Sequence of chain 1.PB:
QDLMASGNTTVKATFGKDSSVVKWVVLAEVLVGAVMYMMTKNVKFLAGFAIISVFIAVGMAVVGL

Sequence of chain 1.OB:
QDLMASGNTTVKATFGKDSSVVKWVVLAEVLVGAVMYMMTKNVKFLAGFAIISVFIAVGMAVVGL

A protein and the small-molecule ligand that binds it are described below.
Small molecule (SMILES): CCOP(=O)(O)OC[C@H](O)CO

Sequence of chain 1.AB:
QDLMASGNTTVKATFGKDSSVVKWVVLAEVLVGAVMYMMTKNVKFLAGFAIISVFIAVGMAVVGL

Binding-site contacts:
Ligand atom C3 contacts residue MET39 of chain 1.PB at 4.5 Å (hydrophobic).
Ligand atom C5 contacts residue LYS44 of chain 1.AB at 3.8 Å.
Ligand atom O5 contacts residue MET39 of chain 1.PB at 3.5 Å (h-bond).
Ligand atom C4 contacts residue MET39 of chain 1.PB at 4.1 Å (hydrophobic).
Ligand atom C4 contacts residue LYS44 of chain 1.AB at 4.1 Å.
Ligand atom O1 contacts residue VAL43 of chain 1.AB at 3.0 Å (h-bond).
Ligand atom P1 contacts residue LYS44 of chain 1.AB at 4.2 Å.
Ligand atom O2 contacts residue MET39 of chain 1.PB at 4.2 Å.
Ligand atom O6 contacts residue LYS44 of chain 1.AB at 4.0 Å.
Ligand atom O3 contacts residue MET39 of chain 1.PB at 4.1 Å.
Ligand atom C2 contacts residue VAL32 of chain 1.OB at 3.8 Å (hydrophobic).
Ligand atom C1 contacts residue VAL32 of chain 1.OB at 3.8 Å (hydrophobic).
Ligand atom O5 contacts residue LYS44 of chain 1.AB at 3.4 Å.
Ligand atom O2 contacts residue VAL32 of chain 1.OB at 3.7 Å.
Ligand atom O3 contacts residue MET38 of chain 1.PB at 3.2 Å (h-bond).
Ligand atom P1 contacts residue VAL43 of chain 1.AB at 4.4 Å.
Ligand atom P1 contacts residue MET38 of chain 1.PB at 3.5 Å.
Ligand atom C3 contacts residue LYS44 of chain 1.AB at 3.9 Å.
Ligand atom O4 contacts residue LYS44 of chain 1.AB at 3.4 Å.
Ligand atom O3 contacts residue LYS44 of chain 1.AB at 4.0 Å.
Ligand atom O3 contacts residue VAL32 of chain 1.OB at 4.1 Å.
Ligand atom P1 contacts residue VAL32 of chain 1.OB at 4.2 Å.
Ligand atom O2 contacts residue MET38 of chain 1.PB at 3.0 Å (h-bond).
Ligand atom C1 contacts residue LYS44 of chain 1.AB at 3.9 Å.
Ligand atom C1 contacts residue VAL43 of chain 1.AB at 3.4 Å (hydrophobic).
Ligand atom O4 contacts residue MET39 of chain 1.PB at 4.1 Å.
Ligand atom O1 contacts residue LYS44 of chain 1.AB at 4.0 Å.
Ligand atom C2 contacts residue VAL43 of chain 1.AB at 3.4 Å (hydrophobic).